The small molecule below binds the protein below.
Small molecule (SMILES): CC(=O)N[C@H]1[C@H](O[C@H]2[C@H](O)[C@@H](NC(C)=O)CO[C@@H]2CO)O[C@H](CO)[C@@H](O[C@@H]2O[C@H](CO)[C@@H](O)[C@H](O)[C@@H]2O)[C@@H]1O

Sequence of chain 1.B:
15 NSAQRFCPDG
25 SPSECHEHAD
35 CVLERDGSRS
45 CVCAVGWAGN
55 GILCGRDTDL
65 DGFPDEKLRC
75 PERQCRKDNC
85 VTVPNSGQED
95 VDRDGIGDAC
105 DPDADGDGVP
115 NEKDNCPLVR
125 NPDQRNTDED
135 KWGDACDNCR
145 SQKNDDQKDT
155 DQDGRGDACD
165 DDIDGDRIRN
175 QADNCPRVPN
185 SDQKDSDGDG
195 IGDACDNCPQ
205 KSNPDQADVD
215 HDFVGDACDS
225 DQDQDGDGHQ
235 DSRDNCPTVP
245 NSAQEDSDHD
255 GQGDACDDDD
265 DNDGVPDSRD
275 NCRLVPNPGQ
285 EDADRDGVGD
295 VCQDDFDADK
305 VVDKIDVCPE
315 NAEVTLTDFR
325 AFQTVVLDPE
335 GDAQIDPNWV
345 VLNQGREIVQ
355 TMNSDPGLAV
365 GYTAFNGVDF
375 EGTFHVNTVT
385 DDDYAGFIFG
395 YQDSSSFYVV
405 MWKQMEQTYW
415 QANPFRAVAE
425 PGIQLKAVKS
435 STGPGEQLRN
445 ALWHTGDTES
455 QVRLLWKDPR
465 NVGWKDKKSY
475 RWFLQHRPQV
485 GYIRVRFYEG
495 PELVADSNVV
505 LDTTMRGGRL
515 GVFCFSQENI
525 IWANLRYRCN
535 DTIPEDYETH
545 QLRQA

Binding-site contacts:
Ligand atom O3 contacts residue GLU539 of chain 1.B at 3.7 Å.
Ligand atom C2 contacts residue THR536 of chain 1.B at 4.5 Å.
Ligand atom C3 contacts residue THR536 of chain 1.B at 4.4 Å.
Ligand atom C2 contacts residue ASN534 of chain 1.B at 2.5 Å.
Ligand atom C6 contacts residue ARG481 of chain 1.B at 3.6 Å.
Ligand atom O7 contacts residue THR536 of chain 1.B at 4.4 Å.
Ligand atom C4 contacts residue THR536 of chain 1.B at 4.4 Å.
Ligand atom C8 contacts residue ASN534 of chain 1.B at 4.2 Å.
Ligand atom C5 contacts residue ASN534 of chain 1.B at 3.6 Å.
Ligand atom C2 contacts residue ASP373 of chain 1.B at 4.4 Å.
Ligand atom C6 contacts residue THR536 of chain 1.B at 4.0 Å.
Ligand atom C1 contacts residue ARG481 of chain 1.B at 3.6 Å.
Ligand atom C6 contacts residue ASN534 of chain 1.B at 4.0 Å.
Ligand atom N2 contacts residue THR536 of chain 1.B at 4.2 Å.
Ligand atom C6 contacts residue PRO538 of chain 1.B at 3.9 Å (hydrophobic).
Ligand atom N2 contacts residue ASN534 of chain 1.B at 2.9 Å (h-bond).
Ligand atom O5 contacts residue GLU539 of chain 1.B at 4.1 Å.
Ligand atom O5 contacts residue ASP373 of chain 1.B at 4.4 Å.
Ligand atom C7 contacts residue ASN534 of chain 1.B at 3.6 Å.
Ligand atom O7 contacts residue ASN534 of chain 1.B at 3.9 Å.
Ligand atom C1 contacts residue ASP373 of chain 1.B at 3.5 Å.
Ligand atom C6 contacts residue ASP373 of chain 1.B at 4.3 Å.
Ligand atom C3 contacts residue ASN534 of chain 1.B at 3.9 Å.
Ligand atom C5 contacts residue THR536 of chain 1.B at 3.4 Å.
Ligand atom C1 contacts residue THR536 of chain 1.B at 3.9 Å.
Ligand atom O5 contacts residue ARG481 of chain 1.B at 3.5 Å (salt-bridge).
Ligand atom O6 contacts residue GLU539 of chain 1.B at 4.2 Å.
Ligand atom O5 contacts residue THR536 of chain 1.B at 2.8 Å (h-bond).
Ligand atom O6 contacts residue PRO538 of chain 1.B at 3.4 Å.
Ligand atom O5 contacts residue ASN534 of chain 1.B at 2.4 Å (h-bond).
Ligand atom C5 contacts residue ARG481 of chain 1.B at 4.2 Å.
Ligand atom O7 contacts residue ARG532 of chain 1.B at 4.0 Å.
Ligand atom C6 contacts residue GLN479 of chain 1.B at 3.5 Å.
Ligand atom O6 contacts residue GLN479 of chain 1.B at 3.7 Å.
Ligand atom C4 contacts residue ASN534 of chain 1.B at 4.2 Å.
Ligand atom C1 contacts residue ASN534 of chain 1.B at 1.4 Å.
Ligand atom O6 contacts residue THR536 of chain 1.B at 4.4 Å.